A small-molecule ligand and the protein it binds are described below.
Small molecule (SMILES): NC1=NC(=O)C2=N[C@H]3C(S)=C(S)[C@@H](CO[P](=O)(O)O[P](=O)(O)OC[C@H]4O[C@@H](n5cnc6c(=O)[nH]c(N)nc65)[C@H](O)[C@@H]4O)O[C@H]3NC2=N1

Binding-site contacts:
Ligand atom N7 contacts residue SER160 of chain 1.B at 2.8 Å (h-bond).
Ligand atom O17 contacts residue GLN797 of chain 1.B at 3.2 Å (h-bond).
Ligand atom C1' contacts residue ASP501 of chain 1.B at 3.3 Å.
Ligand atom S13 contacts residue 6MO1 of chain 1.I at 2.4 Å.
Ligand atom O4' contacts residue GLY474 of chain 1.B at 3.1 Å.
Ligand atom N22 contacts residue HIS480 of chain 1.B at 3.0 Å (h-bond).
Ligand atom O11 contacts residue HIS480 of chain 1.B at 3.4 Å.
Ligand atom O1A contacts residue HIS480 of chain 1.B at 2.7 Å (h-bond).
Ligand atom O2B contacts residue TRP158 of chain 1.B at 3.3 Å.
Ligand atom S12 contacts residue TYR156 of chain 1.B at 3.1 Å (h-bond).
Ligand atom C13 contacts residue TYR188 of chain 1.B at 3.4 Å (hydrophobic).
Ligand atom O1B contacts residue SER692 of chain 1.B at 2.4 Å (h-bond).
Ligand atom O2A contacts residue GLY157 of chain 1.B at 3.2 Å.
Ligand atom S12 contacts residue TRP158 of chain 1.B at 3.4 Å (h-bond).
Ligand atom S13 contacts residue PGD1 of chain 1.H at 3.3 Å (h-bond).
Ligand atom S12 contacts residue 6MO1 of chain 1.I at 2.5 Å.
Ligand atom N19 contacts residue ASN779 of chain 1.B at 2.9 Å (h-bond).
Ligand atom O1B contacts residue HIS691 of chain 1.B at 3.2 Å.
Ligand atom O17 contacts residue HIS685 of chain 1.B at 2.9 Å (h-bond).
Ligand atom N20 contacts residue GLN482 of chain 1.B at 3.4 Å (h-bond).
Ligand atom N2 contacts residue HIS500 of chain 1.B at 3.1 Å (h-bond).
Ligand atom N15 contacts residue HIS685 of chain 1.B at 3.0 Å (h-bond).
Ligand atom O2A contacts residue TRP158 of chain 1.B at 2.6 Å (h-bond).
Ligand atom C8 contacts residue LYS159 of chain 1.B at 3.3 Å.
Ligand atom O6 contacts residue ARG523 of chain 1.B at 2.9 Å (salt-bridge).
Ligand atom N20 contacts residue ASN779 of chain 1.B at 3.1 Å (h-bond).
Ligand atom S13 contacts residue SER189 of chain 1.B at 3.1 Å.
Ligand atom N1 contacts residue ASP553 of chain 1.B at 2.7 Å (salt-bridge).
Ligand atom C13 contacts residue 6MO1 of chain 1.I at 3.4 Å.
Ligand atom N2 contacts residue ASP553 of chain 1.B at 2.8 Å (salt-bridge).
Ligand atom O3A contacts residue HIS480 of chain 1.B at 3.1 Å.
Ligand atom O2B contacts residue GLN693 of chain 1.B at 2.8 Å (h-bond).
Ligand atom N19 contacts residue GLY796 of chain 1.B at 3.0 Å (h-bond).
Ligand atom O1B contacts residue GLN693 of chain 1.B at 3.4 Å (h-bond).
Ligand atom O1A contacts residue GLY475 of chain 1.B at 3.4 Å.
Ligand atom N18 contacts residue ALA683 of chain 1.B at 3.0 Å (h-bond).
Ligand atom O1A contacts residue ASN476 of chain 1.B at 2.6 Å (h-bond).
Ligand atom O17 contacts residue ARG368 of chain 1.B at 3.2 Å.
Ligand atom O2' contacts residue ASP501 of chain 1.B at 2.7 Å (salt-bridge).
Ligand atom O3' contacts residue ASP501 of chain 1.B at 2.7 Å (salt-bridge).

Sequence of chain 1.B:
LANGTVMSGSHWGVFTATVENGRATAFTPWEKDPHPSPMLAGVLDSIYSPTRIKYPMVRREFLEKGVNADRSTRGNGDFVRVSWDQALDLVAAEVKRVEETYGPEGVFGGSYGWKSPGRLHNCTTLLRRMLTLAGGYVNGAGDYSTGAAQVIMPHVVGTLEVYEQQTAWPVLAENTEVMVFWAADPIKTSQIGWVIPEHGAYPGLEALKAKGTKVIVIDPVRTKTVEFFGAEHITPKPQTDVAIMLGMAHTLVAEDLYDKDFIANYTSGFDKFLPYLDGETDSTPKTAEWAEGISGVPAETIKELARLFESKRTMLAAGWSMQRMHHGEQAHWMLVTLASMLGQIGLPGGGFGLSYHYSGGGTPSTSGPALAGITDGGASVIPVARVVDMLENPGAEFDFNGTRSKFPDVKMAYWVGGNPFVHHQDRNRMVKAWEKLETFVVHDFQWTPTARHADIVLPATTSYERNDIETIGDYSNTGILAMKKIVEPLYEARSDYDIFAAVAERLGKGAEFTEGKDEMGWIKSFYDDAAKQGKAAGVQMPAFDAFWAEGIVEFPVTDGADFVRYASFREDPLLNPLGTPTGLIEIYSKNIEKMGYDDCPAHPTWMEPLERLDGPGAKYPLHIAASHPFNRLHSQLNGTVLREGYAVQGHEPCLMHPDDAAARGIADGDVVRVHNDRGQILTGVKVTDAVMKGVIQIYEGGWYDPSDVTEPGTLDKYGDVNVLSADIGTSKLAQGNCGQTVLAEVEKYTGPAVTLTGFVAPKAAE